Binding-site contacts:
Ligand atom CAV contacts residue GLY224 of chain 1.G at 3.7 Å.
Ligand atom CAV contacts residue LEU243 of chain 1.G at 3.5 Å (hydrophobic).
Ligand atom OAQ contacts residue LEU243 of chain 1.G at 3.6 Å.
Ligand atom CAR contacts residue LYS188 of chain 1.G at 3.4 Å.
Ligand atom OAC contacts residue GLY245 of chain 1.G at 3.4 Å.
Ligand atom CAV contacts residue LYS188 of chain 1.G at 3.1 Å.
Ligand atom OAE contacts residue ILE246 of chain 1.G at 3.4 Å (h-bond).
Ligand atom OAD contacts residue LYS188 of chain 1.G at 3.1 Å (salt-bridge).
Ligand atom CAM contacts residue GLY224 of chain 1.G at 3.4 Å.
Ligand atom CAW contacts residue GLY224 of chain 1.G at 3.5 Å.
Ligand atom OAB contacts residue THR69 of chain 1.G at 3.5 Å.
Ligand atom OAC contacts residue ILE246 of chain 1.G at 2.8 Å (h-bond).
Ligand atom NAP contacts residue GLU221 of chain 1.G at 3.0 Å (salt-bridge).
Ligand atom PAY contacts residue THR283 of chain 1.G at 3.7 Å.
Ligand atom CAA contacts residue GLY222 of chain 1.G at 3.7 Å.
Ligand atom BR contacts residue GLN155 of chain 1.G at 3.7 Å.
Ligand atom CAM contacts residue SER282 of chain 1.G at 3.5 Å.
Ligand atom OAF contacts residue THR283 of chain 1.G at 2.8 Å (h-bond).
Ligand atom OAE contacts residue THR283 of chain 1.G at 3.5 Å (h-bond).
Ligand atom CAM contacts residue LYS188 of chain 1.G at 2.8 Å.
Ligand atom CAT contacts residue GLU221 of chain 1.G at 3.5 Å.
Ligand atom OAE contacts residue THR247 of chain 1.G at 2.6 Å (h-bond).
Ligand atom OAC contacts residue ARG86 of chain 1.G at 2.7 Å (salt-bridge).
Ligand atom NAP contacts residue PHE225 of chain 1.G at 3.6 Å (h-bond).
Ligand atom CAL contacts residue PHE225 of chain 1.G at 3.7 Å (hydrophobic).
Ligand atom CAA contacts residue GLU221 of chain 1.G at 3.2 Å.
Ligand atom CAL contacts residue ASN226 of chain 1.G at 3.7 Å.
Ligand atom NAP contacts residue LEU243 of chain 1.G at 3.8 Å.
Ligand atom OAB contacts residue LYS188 of chain 1.G at 3.2 Å (salt-bridge).
Ligand atom CAO contacts residue SER282 of chain 1.G at 3.8 Å.
Ligand atom CAL contacts residue LEU243 of chain 1.G at 3.7 Å (hydrophobic).
Ligand atom CAX contacts residue LEU243 of chain 1.G at 3.8 Å (hydrophobic).
Ligand atom OAD contacts residue GLY224 of chain 1.G at 3.7 Å.
Ligand atom CAW contacts residue LYS188 of chain 1.G at 2.9 Å.
Ligand atom CAO contacts residue LYS188 of chain 1.G at 3.5 Å.
Ligand atom CAX contacts residue LYS188 of chain 1.G at 2.2 Å.
Ligand atom PAY contacts residue ILE246 of chain 1.G at 3.7 Å.
Ligand atom CAN contacts residue LYS188 of chain 1.G at 1.3 Å.
Ligand atom OAD contacts residue TRP192 of chain 1.G at 3.8 Å.
Ligand atom OAQ contacts residue GLY245 of chain 1.G at 3.6 Å.

Sequence of chain 1.G:
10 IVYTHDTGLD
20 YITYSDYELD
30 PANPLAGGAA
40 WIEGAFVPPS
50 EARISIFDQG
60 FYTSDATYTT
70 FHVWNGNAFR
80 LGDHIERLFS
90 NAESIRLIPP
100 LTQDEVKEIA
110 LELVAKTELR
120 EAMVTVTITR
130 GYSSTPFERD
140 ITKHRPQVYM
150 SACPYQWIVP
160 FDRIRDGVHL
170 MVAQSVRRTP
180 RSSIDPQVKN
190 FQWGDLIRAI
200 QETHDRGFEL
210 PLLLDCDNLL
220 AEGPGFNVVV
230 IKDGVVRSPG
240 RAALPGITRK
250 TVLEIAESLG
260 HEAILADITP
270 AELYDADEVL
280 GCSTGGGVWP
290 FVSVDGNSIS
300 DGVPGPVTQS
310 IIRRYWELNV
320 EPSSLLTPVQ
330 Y

The small molecule below binds the protein below.
Small molecule (SMILES): Cc1ncc(COP(=O)([O-])[O-])c(CCC(=O)c2ccc(Br)cc2)c1O

Sequence of chain 1.H:
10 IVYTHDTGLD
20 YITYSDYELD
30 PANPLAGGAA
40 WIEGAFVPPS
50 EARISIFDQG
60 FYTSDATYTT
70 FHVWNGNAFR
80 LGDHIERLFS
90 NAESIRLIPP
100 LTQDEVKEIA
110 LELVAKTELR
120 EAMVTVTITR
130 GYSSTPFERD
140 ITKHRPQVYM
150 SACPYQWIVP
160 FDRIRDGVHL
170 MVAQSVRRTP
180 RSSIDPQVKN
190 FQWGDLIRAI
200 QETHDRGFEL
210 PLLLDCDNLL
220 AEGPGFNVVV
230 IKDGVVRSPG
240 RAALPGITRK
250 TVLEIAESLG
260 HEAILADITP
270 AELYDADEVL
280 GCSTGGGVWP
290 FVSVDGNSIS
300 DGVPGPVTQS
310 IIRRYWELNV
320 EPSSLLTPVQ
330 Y